Binding-site contacts:
Ligand atom O6 contacts residue DMU1 of chain 1.MB at 2.3 Å (h-bond).
Ligand atom C43 contacts residue LEU110 of chain 1.A at 4.0 Å (hydrophobic).
Ligand atom C40 contacts residue SER46 of chain 1.J at 3.5 Å.
Ligand atom C40 contacts residue LEU50 of chain 1.J at 4.0 Å (hydrophobic).
Ligand atom O2 contacts residue TRP52 of chain 1.J at 4.0 Å.
Ligand atom C57 contacts residue TRP52 of chain 1.J at 3.4 Å (hydrophobic).
Ligand atom O61 contacts residue PHE37 of chain 1.C at 3.0 Å (h-bond).
Ligand atom O49 contacts residue TYR45 of chain 1.J at 3.8 Å.
Ligand atom C22 contacts residue MET33 of chain 1.C at 2.8 Å (hydrophobic).
Ligand atom O5 contacts residue PHE37 of chain 1.C at 3.8 Å.
Ligand atom C28 contacts residue PHE37 of chain 1.C at 3.4 Å (hydrophobic).
Ligand atom C4 contacts residue TRP52 of chain 1.J at 3.4 Å (hydrophobic).
Ligand atom O16 contacts residue CYS49 of chain 1.J at 3.7 Å.
Ligand atom O16 contacts residue MET33 of chain 1.C at 3.1 Å.
Ligand atom C1 contacts residue MET33 of chain 1.C at 4.0 Å (hydrophobic).
Ligand atom C25 contacts residue CYS49 of chain 1.J at 3.7 Å (hydrophobic).
Ligand atom O49 contacts residue TYR48 of chain 1.J at 3.3 Å.
Ligand atom C9 contacts residue DMU1 of chain 1.MB at 3.7 Å.
Ligand atom C18 contacts residue MET33 of chain 1.C at 4.1 Å (hydrophobic).
Ligand atom C6 contacts residue TRP52 of chain 1.J at 3.7 Å (hydrophobic).
Ligand atom C25 contacts residue MET33 of chain 1.C at 3.1 Å (hydrophobic).
Ligand atom C18 contacts residue CYS49 of chain 1.J at 3.5 Å (hydrophobic).
Ligand atom C5 contacts residue DMU1 of chain 1.MB at 4.0 Å.
Ligand atom C6 contacts residue MET33 of chain 1.C at 4.1 Å (hydrophobic).
Ligand atom C11 contacts residue DMU1 of chain 1.MB at 3.5 Å.
Ligand atom C25 contacts residue PHE37 of chain 1.C at 4.0 Å (hydrophobic).
Ligand atom C22 contacts residue CYS49 of chain 1.J at 3.9 Å (hydrophobic).
Ligand atom O49 contacts residue CYS49 of chain 1.J at 3.5 Å (h-bond).
Ligand atom C19 contacts residue PHE37 of chain 1.C at 3.1 Å (hydrophobic).
Ligand atom C43 contacts residue SER46 of chain 1.J at 4.1 Å.
Ligand atom O5 contacts residue TRP52 of chain 1.J at 3.8 Å.
Ligand atom C1 contacts residue DMU1 of chain 1.MB at 3.9 Å.
Ligand atom C18 contacts residue TRP52 of chain 1.J at 3.6 Å (hydrophobic).
Ligand atom C28 contacts residue THR32 of chain 1.C at 4.1 Å.
Ligand atom C10 contacts residue DMU1 of chain 1.MB at 3.5 Å.
Ligand atom O55 contacts residue TYR48 of chain 1.J at 4.1 Å.
Ligand atom C40 contacts residue SER29 of chain 1.C at 3.7 Å.
Ligand atom C22 contacts residue PHE37 of chain 1.C at 3.6 Å (hydrophobic).
Ligand atom O1 contacts residue DMU1 of chain 1.MB at 3.2 Å.
Ligand atom C19 contacts residue CYS49 of chain 1.J at 4.0 Å (hydrophobic).

Sequence of chain 1.A:
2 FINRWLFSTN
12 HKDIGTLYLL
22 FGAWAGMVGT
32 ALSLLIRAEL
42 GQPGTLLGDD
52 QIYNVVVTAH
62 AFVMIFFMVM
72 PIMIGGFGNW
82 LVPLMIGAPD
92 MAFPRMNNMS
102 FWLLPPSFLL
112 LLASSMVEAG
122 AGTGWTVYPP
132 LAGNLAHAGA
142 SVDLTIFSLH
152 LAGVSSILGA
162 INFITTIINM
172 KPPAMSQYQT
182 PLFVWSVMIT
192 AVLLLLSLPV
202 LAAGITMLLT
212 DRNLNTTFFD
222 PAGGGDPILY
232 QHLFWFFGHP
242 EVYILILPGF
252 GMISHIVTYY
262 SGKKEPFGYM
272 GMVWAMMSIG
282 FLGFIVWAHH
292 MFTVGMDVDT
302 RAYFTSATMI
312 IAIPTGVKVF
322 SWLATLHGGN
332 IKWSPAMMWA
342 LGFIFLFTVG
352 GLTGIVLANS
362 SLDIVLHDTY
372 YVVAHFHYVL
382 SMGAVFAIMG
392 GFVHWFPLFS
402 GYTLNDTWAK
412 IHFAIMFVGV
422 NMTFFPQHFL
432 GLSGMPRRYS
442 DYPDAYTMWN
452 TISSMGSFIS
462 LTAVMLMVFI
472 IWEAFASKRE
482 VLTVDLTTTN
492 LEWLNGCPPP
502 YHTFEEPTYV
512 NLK

The protein below binds the small molecule below.
Small molecule (SMILES): CCCCCCCCCCO[C@@H]1O[C@H](CO)[C@@H](O[C@H]2O[C@H](CO)[C@@H](O)[C@H](O)[C@H]2O)[C@H](O)[C@H]1O

Sequence of chain 1.J:
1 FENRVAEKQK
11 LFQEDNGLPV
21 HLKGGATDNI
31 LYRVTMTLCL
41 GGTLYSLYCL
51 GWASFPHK

Sequence of chain 1.C:
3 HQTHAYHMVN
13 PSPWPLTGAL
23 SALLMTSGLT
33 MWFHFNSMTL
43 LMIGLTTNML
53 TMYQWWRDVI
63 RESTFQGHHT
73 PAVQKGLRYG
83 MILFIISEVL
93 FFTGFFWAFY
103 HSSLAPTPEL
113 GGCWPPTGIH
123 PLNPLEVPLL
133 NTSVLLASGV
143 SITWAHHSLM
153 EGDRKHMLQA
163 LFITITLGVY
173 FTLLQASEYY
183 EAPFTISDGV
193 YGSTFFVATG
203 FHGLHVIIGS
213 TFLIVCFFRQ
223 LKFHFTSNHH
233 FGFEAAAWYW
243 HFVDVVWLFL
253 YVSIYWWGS